A protein and the small-molecule ligand that binds it are described below.
Small molecule (SMILES): CC(=O)N[C@H]1[C@H](O[C@H]2[C@H](O)[C@@H](NC(C)=O)CO[C@@H]2CO)O[C@H](CO)[C@@H](O)[C@@H]1O

Binding-site contacts:
Ligand atom O6 contacts residue SER467 of chain 1.A at 3.5 Å (h-bond).
Ligand atom C5 contacts residue SER467 of chain 1.A at 4.1 Å.
Ligand atom O7 contacts residue ILE453 of chain 1.A at 3.9 Å.
Ligand atom C5 contacts residue ASN489 of chain 1.A at 3.7 Å.
Ligand atom C3 contacts residue ASN489 of chain 1.A at 3.7 Å.
Ligand atom C5 contacts residue SER491 of chain 1.A at 3.6 Å.
Ligand atom O6 contacts residue LYS454 of chain 1.A at 3.9 Å.
Ligand atom C1 contacts residue ASP465 of chain 1.A at 4.2 Å.
Ligand atom N2 contacts residue ASN489 of chain 1.A at 2.8 Å (h-bond).
Ligand atom O5 contacts residue ASP465 of chain 1.A at 4.1 Å.
Ligand atom C3 contacts residue ASP514 of chain 1.A at 4.3 Å.
Ligand atom C5 contacts residue ARG450 of chain 1.A at 3.7 Å.
Ligand atom C6 contacts residue SER491 of chain 1.A at 4.0 Å.
Ligand atom O5 contacts residue ARG450 of chain 1.A at 4.1 Å.
Ligand atom C6 contacts residue SER467 of chain 1.A at 3.6 Å.
Ligand atom O5 contacts residue SER467 of chain 1.A at 3.3 Å (h-bond).
Ligand atom C1 contacts residue SER491 of chain 1.A at 4.0 Å.
Ligand atom N2 contacts residue LYS454 of chain 1.A at 4.2 Å.
Ligand atom C1 contacts residue ASN489 of chain 1.A at 1.4 Å.
Ligand atom O7 contacts residue LYS454 of chain 1.A at 2.9 Å.
Ligand atom C1 contacts residue SER467 of chain 1.A at 4.2 Å.
Ligand atom C8 contacts residue CYS457 of chain 1.A at 3.8 Å (hydrophobic).
Ligand atom C2 contacts residue ASN489 of chain 1.A at 2.4 Å.
Ligand atom O3 contacts residue LYS454 of chain 1.A at 3.6 Å.
Ligand atom O6 contacts residue SER404 of chain 1.A at 4.2 Å.
Ligand atom C4 contacts residue ASN489 of chain 1.A at 4.2 Å.
Ligand atom C2 contacts residue ASP514 of chain 1.A at 3.9 Å.
Ligand atom N2 contacts residue ASP514 of chain 1.A at 3.0 Å (salt-bridge).
Ligand atom C1 contacts residue ASP514 of chain 1.A at 3.8 Å.
Ligand atom O5 contacts residue ASN489 of chain 1.A at 2.3 Å (h-bond).
Ligand atom C8 contacts residue ASN489 of chain 1.A at 3.8 Å.
Ligand atom C7 contacts residue ASP514 of chain 1.A at 3.7 Å.
Ligand atom C7 contacts residue ASN489 of chain 1.A at 3.3 Å.
Ligand atom C8 contacts residue LYS454 of chain 1.A at 4.1 Å.
Ligand atom O5 contacts residue SER491 of chain 1.A at 3.8 Å.
Ligand atom C7 contacts residue LYS454 of chain 1.A at 3.6 Å.
Ligand atom C8 contacts residue ASP514 of chain 1.A at 3.5 Å.
Ligand atom C6 contacts residue ARG450 of chain 1.A at 3.5 Å.
Ligand atom O7 contacts residue ASN489 of chain 1.A at 4.0 Å.
Ligand atom C8 contacts residue TYR512 of chain 1.A at 4.1 Å (hydrophobic).

Sequence of chain 1.A:
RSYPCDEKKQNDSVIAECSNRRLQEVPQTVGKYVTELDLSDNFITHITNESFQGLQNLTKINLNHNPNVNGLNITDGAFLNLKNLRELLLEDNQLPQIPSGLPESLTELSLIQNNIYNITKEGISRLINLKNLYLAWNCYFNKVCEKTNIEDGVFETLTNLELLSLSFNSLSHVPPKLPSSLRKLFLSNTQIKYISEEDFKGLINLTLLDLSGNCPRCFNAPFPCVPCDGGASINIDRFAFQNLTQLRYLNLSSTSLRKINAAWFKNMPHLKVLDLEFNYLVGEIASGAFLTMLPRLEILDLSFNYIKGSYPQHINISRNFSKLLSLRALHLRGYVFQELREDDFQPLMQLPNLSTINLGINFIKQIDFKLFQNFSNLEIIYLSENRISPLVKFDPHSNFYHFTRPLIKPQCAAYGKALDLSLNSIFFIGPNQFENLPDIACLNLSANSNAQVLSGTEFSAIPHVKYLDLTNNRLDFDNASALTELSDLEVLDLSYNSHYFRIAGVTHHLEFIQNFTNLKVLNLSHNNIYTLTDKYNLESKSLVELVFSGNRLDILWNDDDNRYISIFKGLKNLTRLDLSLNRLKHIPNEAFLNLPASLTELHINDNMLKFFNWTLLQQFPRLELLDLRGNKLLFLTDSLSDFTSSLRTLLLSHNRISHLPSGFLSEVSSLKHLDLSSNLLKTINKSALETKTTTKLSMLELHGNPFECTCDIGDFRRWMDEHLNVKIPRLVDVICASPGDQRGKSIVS